The small molecule below binds the protein below.
Small molecule (SMILES): CC[C@H](C)[C@H](N)C(=O)N[C@@H](CC(C)C)C(=O)N1CCC[C@H]1C(=O)N[C@@H](CCSC)C(=O)N[C@@H](Cc1ccc(O)cc1)C(=O)N[C@@H](CCCCN)C(=O)N[C@@H](CC(C)C)C(=O)N[C@@H](CO)C(=O)N1CCC[C@H]1C=O

Sequence of chain 5.OA:
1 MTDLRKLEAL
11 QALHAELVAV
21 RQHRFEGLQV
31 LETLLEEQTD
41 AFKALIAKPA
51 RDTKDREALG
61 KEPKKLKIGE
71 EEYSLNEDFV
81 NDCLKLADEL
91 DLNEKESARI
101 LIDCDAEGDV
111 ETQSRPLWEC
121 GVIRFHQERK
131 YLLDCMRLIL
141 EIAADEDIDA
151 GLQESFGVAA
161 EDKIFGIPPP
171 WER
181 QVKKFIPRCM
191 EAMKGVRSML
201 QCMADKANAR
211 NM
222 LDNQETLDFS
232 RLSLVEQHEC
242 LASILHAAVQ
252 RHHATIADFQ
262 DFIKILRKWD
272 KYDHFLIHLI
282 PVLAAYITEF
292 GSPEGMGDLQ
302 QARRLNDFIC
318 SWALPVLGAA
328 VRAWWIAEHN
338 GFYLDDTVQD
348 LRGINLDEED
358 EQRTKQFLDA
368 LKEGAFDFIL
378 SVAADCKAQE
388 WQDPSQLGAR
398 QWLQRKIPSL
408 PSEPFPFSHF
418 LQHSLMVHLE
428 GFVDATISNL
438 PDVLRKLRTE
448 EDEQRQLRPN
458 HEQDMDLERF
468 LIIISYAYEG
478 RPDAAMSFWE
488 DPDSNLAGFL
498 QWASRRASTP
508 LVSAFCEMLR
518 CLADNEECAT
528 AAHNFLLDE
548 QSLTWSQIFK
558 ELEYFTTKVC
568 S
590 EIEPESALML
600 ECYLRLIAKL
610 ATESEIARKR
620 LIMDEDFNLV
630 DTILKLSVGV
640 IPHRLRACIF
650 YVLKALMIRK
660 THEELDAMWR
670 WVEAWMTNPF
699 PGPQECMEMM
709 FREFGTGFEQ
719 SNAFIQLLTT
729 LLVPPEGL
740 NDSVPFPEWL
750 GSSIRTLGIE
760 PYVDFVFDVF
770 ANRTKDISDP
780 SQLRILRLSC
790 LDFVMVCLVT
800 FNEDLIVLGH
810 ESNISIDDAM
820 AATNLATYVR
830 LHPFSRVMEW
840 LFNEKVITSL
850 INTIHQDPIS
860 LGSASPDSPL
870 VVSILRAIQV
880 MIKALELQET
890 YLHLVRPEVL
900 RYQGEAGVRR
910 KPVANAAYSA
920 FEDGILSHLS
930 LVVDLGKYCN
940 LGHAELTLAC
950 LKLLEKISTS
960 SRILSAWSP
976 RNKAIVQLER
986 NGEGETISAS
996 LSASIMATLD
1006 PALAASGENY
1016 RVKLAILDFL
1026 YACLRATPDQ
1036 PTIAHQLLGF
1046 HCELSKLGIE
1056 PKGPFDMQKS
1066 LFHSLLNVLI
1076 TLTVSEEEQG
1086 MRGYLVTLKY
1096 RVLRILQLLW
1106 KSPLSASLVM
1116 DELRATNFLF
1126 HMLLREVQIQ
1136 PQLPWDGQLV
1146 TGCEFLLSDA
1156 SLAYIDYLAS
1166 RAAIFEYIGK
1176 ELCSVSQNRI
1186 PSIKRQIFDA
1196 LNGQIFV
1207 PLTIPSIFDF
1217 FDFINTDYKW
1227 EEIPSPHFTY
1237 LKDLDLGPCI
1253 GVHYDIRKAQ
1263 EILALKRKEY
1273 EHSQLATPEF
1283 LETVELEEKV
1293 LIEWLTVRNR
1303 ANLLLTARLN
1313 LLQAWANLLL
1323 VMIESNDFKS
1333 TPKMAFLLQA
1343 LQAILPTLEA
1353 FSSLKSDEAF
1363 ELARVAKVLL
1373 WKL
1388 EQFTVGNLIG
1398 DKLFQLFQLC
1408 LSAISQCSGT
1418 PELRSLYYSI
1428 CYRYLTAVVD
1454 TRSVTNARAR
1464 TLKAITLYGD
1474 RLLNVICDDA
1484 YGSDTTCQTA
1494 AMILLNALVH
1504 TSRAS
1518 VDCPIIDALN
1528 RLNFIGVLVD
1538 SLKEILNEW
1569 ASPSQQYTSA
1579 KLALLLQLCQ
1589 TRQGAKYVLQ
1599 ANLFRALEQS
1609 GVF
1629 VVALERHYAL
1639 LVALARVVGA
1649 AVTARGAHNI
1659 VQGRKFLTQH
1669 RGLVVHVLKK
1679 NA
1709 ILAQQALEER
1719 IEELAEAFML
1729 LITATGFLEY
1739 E

Binding-site contacts:
Ligand atom CG2 contacts residue GLN1063 of chain 5.OA at 3.3 Å.
Ligand atom CA contacts residue HIS1126 of chain 5.OA at 4.3 Å.
Ligand atom OH contacts residue ASN1072 of chain 5.OA at 3.1 Å (h-bond).
Ligand atom CG contacts residue HIS1126 of chain 5.OA at 4.3 Å.
Ligand atom CD2 contacts residue LEU1129 of chain 5.OA at 4.2 Å (hydrophobic).
Ligand atom CD2 contacts residue HIS1126 of chain 5.OA at 3.4 Å.
Ligand atom CE1 contacts residue ASN1072 of chain 5.OA at 3.3 Å.
Ligand atom CB contacts residue GLN1063 of chain 5.OA at 4.5 Å.
Ligand atom CG contacts residue ASN1072 of chain 5.OA at 4.2 Å.
Ligand atom CB contacts residue THR1121 of chain 5.OA at 3.3 Å.
Ligand atom CA contacts residue GLN1063 of chain 5.OA at 4.3 Å.
Ligand atom CD1 contacts residue ALA1120 of chain 5.OA at 4.3 Å (hydrophobic).
Ligand atom CD1 contacts residue THR1121 of chain 5.OA at 3.0 Å.
Ligand atom CD1 contacts residue GLN1063 of chain 5.OA at 3.8 Å.
Ligand atom CE2 contacts residue ASN1072 of chain 5.OA at 4.4 Å.
Ligand atom O contacts residue HIS1126 of chain 5.OA at 3.3 Å (h-bond).
Ligand atom O contacts residue GLN1063 of chain 5.OA at 2.9 Å (h-bond).
Ligand atom CD2 contacts residue ALA1120 of chain 5.OA at 3.5 Å (hydrophobic).
Ligand atom SD contacts residue ASN1072 of chain 5.OA at 3.7 Å.
Ligand atom OH contacts residue HIS1068 of chain 5.OA at 3.8 Å.
Ligand atom CD2 contacts residue THR1121 of chain 5.OA at 4.0 Å.
Ligand atom CG contacts residue THR1121 of chain 5.OA at 3.3 Å.
Ligand atom CD2 contacts residue PHE1125 of chain 5.OA at 4.2 Å (hydrophobic).
Ligand atom CG contacts residue GLN1063 of chain 5.OA at 4.3 Å.
Ligand atom O contacts residue VAL1202 of chain 5.OA at 3.2 Å.
Ligand atom CD1 contacts residue ASN1072 of chain 5.OA at 4.0 Å.
Ligand atom CZ contacts residue GLN1063 of chain 5.OA at 4.1 Å.
Ligand atom CE2 contacts residue GLN1063 of chain 5.OA at 3.3 Å.
Ligand atom O contacts residue THR1121 of chain 5.OA at 4.0 Å.
Ligand atom CD1 contacts residue PHE1125 of chain 5.OA at 3.6 Å (hydrophobic).
Ligand atom CD2 contacts residue THR1121 of chain 5.OA at 4.3 Å.
Ligand atom CZ contacts residue ASN1072 of chain 5.OA at 3.5 Å.
Ligand atom CG contacts residue ALA1120 of chain 5.OA at 4.4 Å (hydrophobic).
Ligand atom CD1 contacts residue ASN1122 of chain 5.OA at 4.3 Å.
Ligand atom C contacts residue GLN1063 of chain 5.OA at 3.9 Å.
Ligand atom CE1 contacts residue THR1121 of chain 5.OA at 3.9 Å.
Ligand atom C contacts residue VAL1202 of chain 5.OA at 4.2 Å (hydrophobic).
Ligand atom OH contacts residue GLN1063 of chain 5.OA at 3.7 Å.
Ligand atom C contacts residue HIS1126 of chain 5.OA at 4.0 Å.
Ligand atom CD2 contacts residue GLN1063 of chain 5.OA at 3.6 Å.